Binding-site contacts:
Ligand atom C8 contacts residue THR109 of chain 1.I at 3.9 Å.
Ligand atom C5 contacts residue ASN107 of chain 1.I at 3.7 Å.
Ligand atom O7 contacts residue THR57 of chain 1.L at 4.0 Å.
Ligand atom C3 contacts residue ASN107 of chain 1.I at 4.0 Å.
Ligand atom O3 contacts residue ILE108 of chain 1.I at 3.8 Å.
Ligand atom C7 contacts residue ASN58 of chain 1.L at 4.0 Å.
Ligand atom C8 contacts residue ASN58 of chain 1.L at 3.2 Å.
Ligand atom C5 contacts residue SER54 of chain 1.L at 3.3 Å.
Ligand atom C4 contacts residue ASN107 of chain 1.I at 4.4 Å.
Ligand atom N2 contacts residue ILE108 of chain 1.I at 2.9 Å (h-bond).
Ligand atom O2 contacts residue GLY55 of chain 1.L at 4.4 Å.
Ligand atom C8 contacts residue ILE108 of chain 1.I at 3.9 Å (hydrophobic).
Ligand atom C2 contacts residue ILE108 of chain 1.I at 3.2 Å (hydrophobic).
Ligand atom C7 contacts residue ASN107 of chain 1.I at 3.0 Å.
Ligand atom O6 contacts residue ASN58 of chain 1.L at 3.4 Å (h-bond).
Ligand atom C3 contacts residue SER54 of chain 1.L at 4.5 Å.
Ligand atom C7 contacts residue THR109 of chain 1.I at 4.2 Å.
Ligand atom C8 contacts residue ASN107 of chain 1.I at 3.2 Å.
Ligand atom C6 contacts residue ASN58 of chain 1.L at 3.5 Å.
Ligand atom O7 contacts residue TYR50 of chain 1.L at 4.1 Å.
Ligand atom O5 contacts residue ASN107 of chain 1.I at 2.4 Å (h-bond).
Ligand atom C4 contacts residue SER54 of chain 1.L at 3.8 Å.
Ligand atom C8 contacts residue THR57 of chain 1.L at 4.0 Å.
Ligand atom C6 contacts residue SER54 of chain 1.L at 3.2 Å.
Ligand atom C3 contacts residue ILE108 of chain 1.I at 4.2 Å (hydrophobic).
Ligand atom O4 contacts residue SER54 of chain 1.L at 3.0 Å.
Ligand atom N2 contacts residue ASN107 of chain 1.I at 3.1 Å (h-bond).
Ligand atom N2 contacts residue THR109 of chain 1.I at 3.6 Å.
Ligand atom C1 contacts residue ILE108 of chain 1.I at 4.0 Å (hydrophobic).
Ligand atom O7 contacts residue ASN58 of chain 1.L at 3.9 Å.
Ligand atom C2 contacts residue ASN107 of chain 1.I at 2.6 Å.
Ligand atom C7 contacts residue ILE108 of chain 1.I at 4.0 Å (hydrophobic).
Ligand atom O6 contacts residue SER54 of chain 1.L at 2.9 Å (h-bond).
Ligand atom C7 contacts residue THR57 of chain 1.L at 4.4 Å.
Ligand atom C1 contacts residue ASN107 of chain 1.I at 1.5 Å.
Ligand atom O7 contacts residue ASN107 of chain 1.I at 3.3 Å (h-bond).

Sequence of chain 1.I:
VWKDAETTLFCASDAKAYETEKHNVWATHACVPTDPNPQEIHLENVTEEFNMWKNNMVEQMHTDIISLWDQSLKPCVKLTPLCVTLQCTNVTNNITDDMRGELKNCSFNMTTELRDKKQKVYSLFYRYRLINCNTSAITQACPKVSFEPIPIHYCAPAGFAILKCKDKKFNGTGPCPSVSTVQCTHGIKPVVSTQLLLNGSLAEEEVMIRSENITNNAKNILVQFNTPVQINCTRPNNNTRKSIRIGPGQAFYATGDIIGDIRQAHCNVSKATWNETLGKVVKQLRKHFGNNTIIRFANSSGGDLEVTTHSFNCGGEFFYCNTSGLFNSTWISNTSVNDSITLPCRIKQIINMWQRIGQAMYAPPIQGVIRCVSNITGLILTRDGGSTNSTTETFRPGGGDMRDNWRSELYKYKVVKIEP

This small molecule binds to this protein.
Small molecule (SMILES): CC(=O)N[C@H]1[C@H](O[C@H]2[C@H](O)[C@@H](NC(C)=O)CO[C@@H]2CO)O[C@H](CO)[C@@H](O[C@@H]2O[C@H](CO[C@H]3O[C@H](CO[C@H]4O[C@H](CO)[C@@H](O)[C@H](O)[C@@H]4O)[C@@H](O)[C@H](O[C@H]4O[C@H](CO)[C@@H](O)[C@H](O)[C@@H]4O)[C@@H]3O)[C@@H](O)[C@H](O[C@H]3O[C@H](CO)[C@@H](O)[C@H](O)[C@@H]3O)[C@@H]2O)[C@@H]1O

Sequence of chain 1.L:
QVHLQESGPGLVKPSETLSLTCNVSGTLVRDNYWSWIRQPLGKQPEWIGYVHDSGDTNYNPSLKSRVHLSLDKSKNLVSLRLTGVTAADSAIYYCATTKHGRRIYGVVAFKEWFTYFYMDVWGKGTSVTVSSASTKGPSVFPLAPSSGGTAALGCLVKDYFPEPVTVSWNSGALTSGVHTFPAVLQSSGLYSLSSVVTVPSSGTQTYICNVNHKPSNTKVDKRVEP